Binding-site contacts:
Ligand atom C3 contacts residue LYS115 of chain 1.D at 4.1 Å.
Ligand atom C5 contacts residue LYS115 of chain 1.D at 4.4 Å.
Ligand atom O11 contacts residue GLU61 of chain 1.D at 3.6 Å (salt-bridge).
Ligand atom O13 contacts residue TYR111 of chain 1.D at 4.4 Å.
Ligand atom N9 contacts residue GLU100 of chain 1.D at 3.8 Å.
Ligand atom C10 contacts residue LYS115 of chain 1.D at 3.9 Å.
Ligand atom O13 contacts residue GLU100 of chain 1.D at 3.0 Å (salt-bridge).
Ligand atom O13 contacts residue ILE101 of chain 1.D at 3.5 Å (h-bond).
Ligand atom N9 contacts residue ASP89 of chain 1.D at 4.2 Å.
Ligand atom O13 contacts residue ASP89 of chain 1.D at 4.5 Å.
Ligand atom O12 contacts residue MN1 of chain 1.W at 2.2 Å.
Ligand atom C4 contacts residue TYR111 of chain 1.D at 3.3 Å (hydrophobic).
Ligand atom C10 contacts residue HIS41 of chain 1.D at 4.1 Å.
Ligand atom O11 contacts residue MN1 of chain 1.W at 2.7 Å.
Ligand atom N9 contacts residue MN1 of chain 1.W at 3.1 Å.
Ligand atom C8 contacts residue GLU61 of chain 1.D at 4.1 Å.
Ligand atom C1 contacts residue LYS118 of chain 1.D at 4.5 Å.
Ligand atom C4 contacts residue LYS115 of chain 1.D at 3.6 Å.
Ligand atom C5 contacts residue TYR111 of chain 1.D at 3.6 Å (hydrophobic).
Ligand atom O12 contacts residue MN1 of chain 1.V at 2.5 Å.
Ligand atom N9 contacts residue HIS41 of chain 1.D at 4.0 Å.
Ligand atom O13 contacts residue MN1 of chain 1.V at 2.4 Å.
Ligand atom O12 contacts residue GLU61 of chain 1.D at 3.4 Å (salt-bridge).
Ligand atom O12 contacts residue HIS41 of chain 1.D at 3.3 Å.
Ligand atom N9 contacts residue GLU61 of chain 1.D at 4.0 Å.
Ligand atom C10 contacts residue MN1 of chain 1.V at 3.2 Å.
Ligand atom O12 contacts residue ASP89 of chain 1.D at 3.0 Å (salt-bridge).
Ligand atom C8 contacts residue MN1 of chain 1.W at 3.3 Å.
Ligand atom C10 contacts residue GLU100 of chain 1.D at 3.6 Å.
Ligand atom C10 contacts residue MN1 of chain 1.W at 4.5 Å.
Ligand atom O13 contacts residue LYS115 of chain 1.D at 3.2 Å (salt-bridge).
Ligand atom N9 contacts residue MN1 of chain 1.V at 3.2 Å.
Ligand atom O12 contacts residue GLU100 of chain 1.D at 3.4 Å (salt-bridge).
Ligand atom O13 contacts residue HIS41 of chain 1.D at 3.4 Å (h-bond).

Sequence of chain 1.D:
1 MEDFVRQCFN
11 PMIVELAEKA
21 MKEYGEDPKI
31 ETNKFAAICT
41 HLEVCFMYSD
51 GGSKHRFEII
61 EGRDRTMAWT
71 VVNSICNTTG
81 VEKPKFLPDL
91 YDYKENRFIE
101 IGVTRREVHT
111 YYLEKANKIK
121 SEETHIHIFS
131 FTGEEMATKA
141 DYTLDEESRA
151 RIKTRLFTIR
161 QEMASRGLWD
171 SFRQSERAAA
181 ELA

The small molecule below binds the protein below.
Small molecule (SMILES): O=C1Cc2ccccc2C(=O)N1O